Sequence of chain 1.A:
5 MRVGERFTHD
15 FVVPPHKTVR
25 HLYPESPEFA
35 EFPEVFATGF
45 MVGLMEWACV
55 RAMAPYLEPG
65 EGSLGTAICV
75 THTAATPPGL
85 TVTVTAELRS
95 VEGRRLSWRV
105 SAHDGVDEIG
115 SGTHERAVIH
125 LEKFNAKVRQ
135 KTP

Binding-site contacts:
Ligand atom F contacts residue VAL23 of chain 1.B at 3.8 Å.
Ligand atom OXT contacts residue FAH1 of chain 1.H at 2.5 Å (h-bond).
Ligand atom OXT contacts residue LEU68 of chain 1.A at 4.3 Å.
Ligand atom OXT contacts residue SER67 of chain 1.A at 4.2 Å.
Ligand atom O contacts residue ARG120 of chain 1.A at 2.8 Å (salt-bridge).
Ligand atom O contacts residue FAH1 of chain 1.H at 3.9 Å.
Ligand atom C contacts residue FAH1 of chain 1.H at 3.2 Å.
Ligand atom C contacts residue GLU50 of chain 1.A at 3.0 Å.
Ligand atom O contacts residue GLY69 of chain 1.A at 4.2 Å.
Ligand atom OXT contacts residue GLU50 of chain 1.A at 4.0 Å.
Ligand atom C contacts residue PHE36 of chain 1.B at 3.9 Å (hydrophobic).
Ligand atom C contacts residue GLY69 of chain 1.A at 4.3 Å.
Ligand atom CH3 contacts residue GLU50 of chain 1.A at 3.6 Å.
Ligand atom OXT contacts residue PHE36 of chain 1.B at 3.0 Å.
Ligand atom O contacts residue GLU50 of chain 1.A at 2.0 Å (salt-bridge).
Ligand atom F contacts residue THR42 of chain 1.B at 4.3 Å.
Ligand atom F contacts residue FAH1 of chain 1.H at 2.6 Å.
Ligand atom OXT contacts residue ARG120 of chain 1.A at 2.6 Å (salt-bridge).
Ligand atom F contacts residue PHE33 of chain 1.B at 4.4 Å.
Ligand atom CH3 contacts residue VAL23 of chain 1.B at 3.8 Å (hydrophobic).
Ligand atom CH3 contacts residue PHE33 of chain 1.B at 3.7 Å (hydrophobic).
Ligand atom CH3 contacts residue PHE36 of chain 1.B at 4.1 Å (hydrophobic).
Ligand atom C contacts residue ARG120 of chain 1.A at 3.3 Å.
Ligand atom OXT contacts residue GLY69 of chain 1.A at 3.6 Å.
Ligand atom F contacts residue GLU50 of chain 1.A at 3.5 Å.
Ligand atom F contacts residue ALA41 of chain 1.B at 4.1 Å.
Ligand atom CH3 contacts residue FAH1 of chain 1.H at 3.4 Å.
Ligand atom O contacts residue HIS118 of chain 1.A at 4.4 Å.

Sequence of chain 1.B:
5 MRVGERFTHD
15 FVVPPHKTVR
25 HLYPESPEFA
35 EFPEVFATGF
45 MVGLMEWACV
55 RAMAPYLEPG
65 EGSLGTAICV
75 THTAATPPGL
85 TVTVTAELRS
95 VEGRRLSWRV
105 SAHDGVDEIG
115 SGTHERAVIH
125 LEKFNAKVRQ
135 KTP

A protein and the small-molecule ligand that binds it are described below.
Small molecule (SMILES): O=C(O)CF